The small molecule below binds the protein below.
Small molecule (SMILES): NCc1cc2[nH]c(=O)c(=O)[nH]c2cc1[N+](=O)[O-]

Binding-site contacts:
Ligand atom C4 contacts residue TYR471 of chain 1.B at 3.6 Å (hydrophobic).
Ligand atom O2 contacts residue TYR471 of chain 1.B at 3.5 Å.
Ligand atom C4 contacts residue PRO499 of chain 1.B at 3.5 Å (hydrophobic).
Ligand atom C8 contacts residue GLU423 of chain 1.B at 3.9 Å.
Ligand atom N17 contacts residue TYR471 of chain 1.B at 3.2 Å (h-bond).
Ligand atom C contacts residue TYR471 of chain 1.B at 3.9 Å (hydrophobic).
Ligand atom O3 contacts residue GLU423 of chain 1.B at 3.2 Å (salt-bridge).
Ligand atom N2 contacts residue PRO499 of chain 1.B at 2.9 Å (h-bond).
Ligand atom C contacts residue TYR753 of chain 1.B at 3.2 Å (hydrophobic).
Ligand atom N3 contacts residue GLU423 of chain 1.B at 3.7 Å.
Ligand atom N3 contacts residue GLU726 of chain 1.B at 3.8 Å.
Ligand atom C5 contacts residue GLU726 of chain 1.B at 3.9 Å.
Ligand atom C1 contacts residue ARG506 of chain 1.B at 3.9 Å.
Ligand atom N1 contacts residue TYR471 of chain 1.B at 3.5 Å.
Ligand atom N2 contacts residue TYR471 of chain 1.B at 3.5 Å.
Ligand atom C7 contacts residue GLU726 of chain 1.B at 4.0 Å.
Ligand atom N17 contacts residue TYR426 of chain 1.B at 3.5 Å.
Ligand atom C2 contacts residue THR501 of chain 1.B at 3.6 Å.
Ligand atom C3 contacts residue TYR471 of chain 1.B at 3.5 Å (hydrophobic).
Ligand atom O2 contacts residue LEU500 of chain 1.B at 3.3 Å.
Ligand atom C2 contacts residue TYR471 of chain 1.B at 3.4 Å (hydrophobic).
Ligand atom C6 contacts residue PRO499 of chain 1.B at 3.2 Å (hydrophobic).
Ligand atom N17 contacts residue TYR753 of chain 1.B at 3.9 Å.
Ligand atom N17 contacts residue GLU423 of chain 1.B at 2.8 Å (salt-bridge).
Ligand atom C8 contacts residue TYR753 of chain 1.B at 3.6 Å (hydrophobic).
Ligand atom C6 contacts residue TYR471 of chain 1.B at 3.5 Å (hydrophobic).
Ligand atom C1 contacts residue TYR471 of chain 1.B at 3.6 Å (hydrophobic).
Ligand atom O5 contacts residue GLU726 of chain 1.B at 2.6 Å (salt-bridge).
Ligand atom O1 contacts residue ARG506 of chain 1.B at 3.1 Å (salt-bridge).
Ligand atom C2 contacts residue PRO499 of chain 1.B at 4.0 Å (hydrophobic).
Ligand atom N2 contacts residue THR501 of chain 1.B at 3.4 Å (h-bond).
Ligand atom O2 contacts residue ARG506 of chain 1.B at 2.5 Å (salt-bridge).
Ligand atom O2 contacts residue THR501 of chain 1.B at 3.3 Å (h-bond).
Ligand atom C5 contacts residue TYR471 of chain 1.B at 3.8 Å (hydrophobic).
Ligand atom C2 contacts residue ARG506 of chain 1.B at 3.8 Å.
Ligand atom C8 contacts residue TYR471 of chain 1.B at 3.6 Å (hydrophobic).
Ligand atom N17 contacts residue PRO499 of chain 1.B at 3.3 Å.
Ligand atom C contacts residue GLU423 of chain 1.B at 3.1 Å.
Ligand atom O1 contacts residue TYR471 of chain 1.B at 3.8 Å.
Ligand atom C6 contacts residue TYR753 of chain 1.B at 3.6 Å (hydrophobic).

Sequence of chain 1.B:
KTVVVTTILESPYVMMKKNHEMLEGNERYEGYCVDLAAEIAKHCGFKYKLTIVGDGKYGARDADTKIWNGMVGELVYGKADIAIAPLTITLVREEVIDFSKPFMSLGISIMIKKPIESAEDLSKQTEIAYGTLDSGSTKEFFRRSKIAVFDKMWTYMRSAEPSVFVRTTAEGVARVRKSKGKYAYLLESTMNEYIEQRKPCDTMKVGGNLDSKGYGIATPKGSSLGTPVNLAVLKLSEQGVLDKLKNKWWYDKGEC